Sequence of chain 3.C:
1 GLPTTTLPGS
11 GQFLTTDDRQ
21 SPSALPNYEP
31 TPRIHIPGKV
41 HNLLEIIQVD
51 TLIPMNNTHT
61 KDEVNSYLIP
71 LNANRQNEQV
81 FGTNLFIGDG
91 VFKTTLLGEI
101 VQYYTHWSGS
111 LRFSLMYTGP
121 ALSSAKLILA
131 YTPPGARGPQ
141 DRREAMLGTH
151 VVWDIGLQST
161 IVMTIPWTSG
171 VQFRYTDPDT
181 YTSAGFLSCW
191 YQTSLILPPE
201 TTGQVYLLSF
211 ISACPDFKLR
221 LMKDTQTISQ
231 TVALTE

Sequence of chain 3.A:
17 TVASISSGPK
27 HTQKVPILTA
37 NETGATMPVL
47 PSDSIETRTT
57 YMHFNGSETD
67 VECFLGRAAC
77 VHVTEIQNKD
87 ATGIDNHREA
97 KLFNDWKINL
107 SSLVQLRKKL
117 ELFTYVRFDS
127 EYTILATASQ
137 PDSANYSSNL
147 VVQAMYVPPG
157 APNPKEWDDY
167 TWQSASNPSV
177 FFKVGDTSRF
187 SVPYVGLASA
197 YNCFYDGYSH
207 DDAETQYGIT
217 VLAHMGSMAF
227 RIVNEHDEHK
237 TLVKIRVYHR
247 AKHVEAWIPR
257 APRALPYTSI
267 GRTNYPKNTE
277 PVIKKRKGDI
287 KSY

The protein below binds the small molecule below.
Small molecule (SMILES): Cc1cc(CCCCCOc2ccc(C3=NCCO3)cc2)on1

Binding-site contacts:
Ligand atom C1B contacts residue ILE104 of chain 3.A at 4.0 Å (hydrophobic).
Ligand atom C1B contacts residue VAL188 of chain 3.A at 3.8 Å (hydrophobic).
Ligand atom C4B contacts residue PHE186 of chain 3.A at 3.6 Å (hydrophobic).
Ligand atom C6B contacts residue TYR128 of chain 3.A at 3.3 Å (hydrophobic).
Ligand atom C5C contacts residue VAL191 of chain 3.A at 3.8 Å (hydrophobic).
Ligand atom C1C contacts residue LEU106 of chain 3.A at 4.0 Å (hydrophobic).
Ligand atom C5B contacts residue MET224 of chain 3.A at 3.8 Å (hydrophobic).
Ligand atom C2A contacts residue PHE186 of chain 3.A at 3.3 Å (hydrophobic).
Ligand atom C2C contacts residue MET221 of chain 3.A at 4.0 Å (hydrophobic).
Ligand atom C5A contacts residue PHE186 of chain 3.A at 3.5 Å (hydrophobic).
Ligand atom C5C contacts residue VAL188 of chain 3.A at 4.1 Å (hydrophobic).
Ligand atom C4A contacts residue PRO174 of chain 3.A at 3.1 Å (hydrophobic).
Ligand atom C6B contacts residue ILE104 of chain 3.A at 3.6 Å (hydrophobic).
Ligand atom N3A contacts residue PRO174 of chain 3.A at 3.7 Å.
Ligand atom C1C contacts residue TYR128 of chain 3.A at 3.9 Å (hydrophobic).
Ligand atom N2 contacts residue MET221 of chain 3.A at 3.4 Å (h-bond).
Ligand atom C4C contacts residue VAL188 of chain 3.A at 3.7 Å (hydrophobic).
Ligand atom C2A contacts residue TYR152 of chain 3.A at 3.6 Å (hydrophobic).
Ligand atom C5B contacts residue PHE186 of chain 3.A at 3.9 Å (hydrophobic).
Ligand atom C3C contacts residue TYR128 of chain 3.A at 3.4 Å (hydrophobic).
Ligand atom O1 contacts residue MET221 of chain 3.A at 2.5 Å (h-bond).
Ligand atom C5A contacts residue ALA150 of chain 3.A at 4.0 Å (hydrophobic).
Ligand atom C1C contacts residue MET221 of chain 3.A at 4.0 Å (hydrophobic).
Ligand atom N3A contacts residue PHE186 of chain 3.A at 4.0 Å.
Ligand atom C5 contacts residue MET221 of chain 3.A at 3.6 Å (hydrophobic).
Ligand atom O1A contacts residue PHE186 of chain 3.A at 3.0 Å.
Ligand atom C5B contacts residue TYR128 of chain 3.A at 4.0 Å (hydrophobic).
Ligand atom N3A contacts residue ALA24 of chain 3.C at 3.8 Å.
Ligand atom C2C contacts residue TYR197 of chain 3.A at 3.7 Å (hydrophobic).
Ligand atom C2B contacts residue VAL188 of chain 3.A at 3.5 Å (hydrophobic).
Ligand atom O1B contacts residue ILE104 of chain 3.A at 3.9 Å.
Ligand atom O1B contacts residue TYR128 of chain 3.A at 3.4 Å (h-bond).
Ligand atom C3B contacts residue TYR152 of chain 3.A at 3.7 Å (hydrophobic).
Ligand atom C4B contacts residue TYR152 of chain 3.A at 3.8 Å (hydrophobic).
Ligand atom C5A contacts residue VAL176 of chain 3.A at 3.6 Å (hydrophobic).
Ligand atom C4C contacts residue VAL191 of chain 3.A at 3.0 Å (hydrophobic).
Ligand atom C1B contacts residue TYR128 of chain 3.A at 3.6 Å (hydrophobic).
Ligand atom C3B contacts residue VAL188 of chain 3.A at 3.8 Å (hydrophobic).
Ligand atom C4 contacts residue LEU106 of chain 3.A at 3.5 Å (hydrophobic).
Ligand atom N3A contacts residue TYR152 of chain 3.A at 3.5 Å.